Sequence of chain 1.A:
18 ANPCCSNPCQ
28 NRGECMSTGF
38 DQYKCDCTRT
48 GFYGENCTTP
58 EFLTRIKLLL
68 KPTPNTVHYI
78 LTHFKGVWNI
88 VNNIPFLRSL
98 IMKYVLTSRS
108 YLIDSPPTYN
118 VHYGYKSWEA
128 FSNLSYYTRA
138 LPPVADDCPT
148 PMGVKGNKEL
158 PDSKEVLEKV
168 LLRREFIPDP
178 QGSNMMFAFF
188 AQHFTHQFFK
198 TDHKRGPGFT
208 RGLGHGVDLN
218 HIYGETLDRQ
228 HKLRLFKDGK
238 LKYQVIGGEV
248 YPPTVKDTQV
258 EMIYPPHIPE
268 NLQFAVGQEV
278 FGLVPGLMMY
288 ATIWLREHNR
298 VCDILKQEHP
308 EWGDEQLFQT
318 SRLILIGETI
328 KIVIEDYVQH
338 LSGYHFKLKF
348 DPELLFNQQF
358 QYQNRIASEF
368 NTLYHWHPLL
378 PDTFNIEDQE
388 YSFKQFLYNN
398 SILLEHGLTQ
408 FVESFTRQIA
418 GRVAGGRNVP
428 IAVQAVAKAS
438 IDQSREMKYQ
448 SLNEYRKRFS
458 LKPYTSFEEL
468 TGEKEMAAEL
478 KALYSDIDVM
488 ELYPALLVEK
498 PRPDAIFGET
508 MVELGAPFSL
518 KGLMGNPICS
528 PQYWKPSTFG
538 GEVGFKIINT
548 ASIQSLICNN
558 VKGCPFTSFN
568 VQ

Binding-site contacts:
Ligand atom C9 contacts residue ALA513 of chain 1.A at 3.5 Å (hydrophobic).
Ligand atom C13 contacts residue TYR371 of chain 1.A at 2.9 Å (hydrophobic).
Ligand atom C4 contacts residue VAL335 of chain 1.A at 3.6 Å (hydrophobic).
Ligand atom C7 contacts residue LEU338 of chain 1.A at 3.8 Å (hydrophobic).
Ligand atom C14 contacts residue SER516 of chain 1.A at 3.1 Å.
Ligand atom C11 contacts residue TRP373 of chain 1.A at 3.8 Å (hydrophobic).
Ligand atom C10 contacts residue GLY512 of chain 1.A at 3.1 Å.
Ligand atom C11 contacts residue LEU370 of chain 1.A at 3.8 Å (hydrophobic).
Ligand atom C7 contacts residue TYR371 of chain 1.A at 3.9 Å (hydrophobic).
Ligand atom C11 contacts residue MET508 of chain 1.A at 3.9 Å (hydrophobic).
Ligand atom C5 contacts residue ALA513 of chain 1.A at 3.6 Å (hydrophobic).
Ligand atom C10 contacts residue MET508 of chain 1.A at 3.3 Å (hydrophobic).
Ligand atom C11 contacts residue GLY512 of chain 1.A at 3.5 Å.
Ligand atom C14 contacts residue TYR371 of chain 1.A at 3.1 Å (hydrophobic).
Ligand atom CL4 contacts residue SER516 of chain 1.A at 3.2 Å.
Ligand atom C5 contacts residue VAL335 of chain 1.A at 4.0 Å (hydrophobic).
Ligand atom C10 contacts residue VAL509 of chain 1.A at 4.1 Å (hydrophobic).
Ligand atom C12 contacts residue TYR371 of chain 1.A at 3.6 Å (hydrophobic).
Ligand atom N1 contacts residue VAL335 of chain 1.A at 4.0 Å.
Ligand atom C7 contacts residue TRP373 of chain 1.A at 4.0 Å (hydrophobic).
Ligand atom C4 contacts residue ALA513 of chain 1.A at 3.8 Å (hydrophobic).
Ligand atom C10 contacts residue ALA513 of chain 1.A at 3.5 Å (hydrophobic).
Ligand atom C13 contacts residue TYR334 of chain 1.A at 3.7 Å (hydrophobic).
Ligand atom O1 contacts residue SER516 of chain 1.A at 2.9 Å (h-bond).
Ligand atom O2 contacts residue SER516 of chain 1.A at 2.6 Å (h-bond).
Ligand atom C12 contacts residue TRP373 of chain 1.A at 3.4 Å (hydrophobic).
Ligand atom CL4 contacts residue LEU517 of chain 1.A at 4.0 Å.
Ligand atom C13 contacts residue TRP373 of chain 1.A at 4.0 Å (hydrophobic).
Ligand atom CL4 contacts residue ALA513 of chain 1.A at 3.9 Å.
Ligand atom C2 contacts residue VAL335 of chain 1.A at 3.9 Å (hydrophobic).
Ligand atom C1 contacts residue SER339 of chain 1.A at 4.0 Å.
Ligand atom C9 contacts residue GLY512 of chain 1.A at 3.6 Å.
Ligand atom C13 contacts residue LEU338 of chain 1.A at 3.5 Å (hydrophobic).
Ligand atom C3 contacts residue VAL335 of chain 1.A at 3.6 Å (hydrophobic).
Ligand atom C1 contacts residue TYR341 of chain 1.A at 4.1 Å (hydrophobic).
Ligand atom O1 contacts residue TYR371 of chain 1.A at 2.7 Å (h-bond).
Ligand atom C6 contacts residue ALA513 of chain 1.A at 3.9 Å (hydrophobic).
Ligand atom CL2 contacts residue VAL509 of chain 1.A at 3.9 Å.
Ligand atom C14 contacts residue TYR334 of chain 1.A at 3.9 Å (hydrophobic).
Ligand atom O2 contacts residue VAL335 of chain 1.A at 3.3 Å.

This protein binds this small molecule.
Small molecule (SMILES): O=C(O)Cc1ccccc1Nc1c(Cl)cccc1Cl